Binding-site contacts:
Ligand atom N2 contacts residue ASN17 of chain 1.B at 3.2 Å (h-bond).
Ligand atom O7 contacts residue ASN17 of chain 1.B at 3.5 Å (h-bond).
Ligand atom C2 contacts residue ASN17 of chain 1.B at 2.8 Å.
Ligand atom C4 contacts residue ASN17 of chain 1.B at 4.2 Å.
Ligand atom O5 contacts residue ASN137 of chain 1.B at 4.3 Å.
Ligand atom C1 contacts residue ASN17 of chain 1.B at 1.4 Å.
Ligand atom C5 contacts residue ASN17 of chain 1.B at 3.4 Å.
Ligand atom C3 contacts residue ASN17 of chain 1.B at 3.9 Å.
Ligand atom O6 contacts residue CYS15 of chain 1.B at 4.0 Å.
Ligand atom C7 contacts residue ASN17 of chain 1.B at 3.6 Å.
Ligand atom O5 contacts residue ASN17 of chain 1.B at 2.2 Å (h-bond).
Ligand atom O6 contacts residue ASN17 of chain 1.B at 4.3 Å.

Sequence of chain 1.B:
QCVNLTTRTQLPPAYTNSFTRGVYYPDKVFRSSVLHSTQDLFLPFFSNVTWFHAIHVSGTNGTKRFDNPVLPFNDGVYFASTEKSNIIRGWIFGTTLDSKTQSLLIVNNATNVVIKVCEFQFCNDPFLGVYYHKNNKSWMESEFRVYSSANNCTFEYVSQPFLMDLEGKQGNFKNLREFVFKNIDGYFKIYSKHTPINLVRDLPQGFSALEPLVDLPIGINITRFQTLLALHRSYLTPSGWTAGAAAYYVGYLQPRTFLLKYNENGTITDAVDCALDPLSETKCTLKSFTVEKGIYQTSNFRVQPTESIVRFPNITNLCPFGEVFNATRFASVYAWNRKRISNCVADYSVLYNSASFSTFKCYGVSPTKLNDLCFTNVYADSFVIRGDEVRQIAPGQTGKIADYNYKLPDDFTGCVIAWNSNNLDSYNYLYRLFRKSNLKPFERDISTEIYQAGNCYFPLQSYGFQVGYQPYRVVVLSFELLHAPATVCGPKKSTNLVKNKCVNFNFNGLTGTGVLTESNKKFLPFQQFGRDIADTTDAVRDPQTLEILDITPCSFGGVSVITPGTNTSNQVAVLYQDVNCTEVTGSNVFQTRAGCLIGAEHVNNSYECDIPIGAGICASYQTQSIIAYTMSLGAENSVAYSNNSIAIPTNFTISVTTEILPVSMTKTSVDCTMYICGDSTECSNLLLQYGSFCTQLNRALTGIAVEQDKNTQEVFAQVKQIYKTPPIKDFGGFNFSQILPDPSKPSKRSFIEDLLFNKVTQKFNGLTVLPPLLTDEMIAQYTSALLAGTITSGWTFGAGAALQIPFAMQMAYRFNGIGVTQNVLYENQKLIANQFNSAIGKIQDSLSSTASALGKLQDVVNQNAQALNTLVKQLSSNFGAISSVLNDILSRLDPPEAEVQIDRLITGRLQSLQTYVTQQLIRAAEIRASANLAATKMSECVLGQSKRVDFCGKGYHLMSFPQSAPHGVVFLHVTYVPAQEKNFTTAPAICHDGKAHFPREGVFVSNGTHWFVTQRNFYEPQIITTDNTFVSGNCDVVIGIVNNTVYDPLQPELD

This small molecule binds to this protein.
Small molecule (SMILES): CC(=O)N[C@@H]1[C@@H](O)[C@H](O)[C@@H](CO)O[C@H]1O